Binding-site contacts:
Ligand atom C8 contacts residue ASN118 of chain 1.F at 3.7 Å.
Ligand atom N2 contacts residue ASN118 of chain 1.F at 2.9 Å (h-bond).
Ligand atom C7 contacts residue ASN118 of chain 1.F at 3.3 Å.
Ligand atom C2 contacts residue ASN118 of chain 1.F at 2.5 Å.
Ligand atom C8 contacts residue TYR119 of chain 1.F at 4.4 Å (hydrophobic).
Ligand atom C4 contacts residue ASN118 of chain 1.F at 4.4 Å.
Ligand atom O7 contacts residue ASN118 of chain 1.F at 3.5 Å (h-bond).
Ligand atom C5 contacts residue ASN118 of chain 1.F at 3.8 Å.
Ligand atom O7 contacts residue TYR119 of chain 1.F at 4.3 Å.
Ligand atom C3 contacts residue ASN118 of chain 1.F at 3.9 Å.
Ligand atom C1 contacts residue ASN118 of chain 1.F at 1.5 Å.
Ligand atom O5 contacts residue ASN118 of chain 1.F at 2.5 Å (h-bond).

A protein and the small-molecule ligand that binds it are described below.
Small molecule (SMILES): CC(=O)N[C@@H]1[C@@H](O)[C@H](O)[C@@H](CO)O[C@H]1O

Sequence of chain 1.F:
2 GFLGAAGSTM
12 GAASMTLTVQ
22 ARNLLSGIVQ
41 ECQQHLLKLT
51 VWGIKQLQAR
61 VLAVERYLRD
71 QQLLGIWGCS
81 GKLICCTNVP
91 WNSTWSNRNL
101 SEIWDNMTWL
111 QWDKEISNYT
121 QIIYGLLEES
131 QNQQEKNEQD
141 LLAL